Binding-site contacts:
Ligand atom C6 contacts residue ILE42 of chain 1.F at 4.0 Å (hydrophobic).
Ligand atom C1 contacts residue GLN35 of chain 1.F at 4.1 Å.
Ligand atom C1 contacts residue ASN19 of chain 1.E at 1.4 Å.
Ligand atom C2 contacts residue ASN19 of chain 1.E at 2.5 Å.
Ligand atom C5 contacts residue GLN35 of chain 1.F at 4.1 Å.
Ligand atom C3 contacts residue ASN19 of chain 1.E at 3.8 Å.
Ligand atom C7 contacts residue ASN19 of chain 1.E at 3.2 Å.
Ligand atom O6 contacts residue GLY40 of chain 1.F at 2.9 Å (h-bond).
Ligand atom O5 contacts residue ASN19 of chain 1.E at 2.4 Å (h-bond).
Ligand atom C5 contacts residue ASN19 of chain 1.E at 3.7 Å.
Ligand atom O5 contacts residue GLN35 of chain 1.F at 4.0 Å.
Ligand atom O5 contacts residue LEU37 of chain 1.F at 4.0 Å.
Ligand atom N2 contacts residue ASN19 of chain 1.E at 2.9 Å (h-bond).
Ligand atom O6 contacts residue LEU37 of chain 1.F at 4.4 Å.
Ligand atom C6 contacts residue LEU37 of chain 1.F at 4.2 Å (hydrophobic).
Ligand atom O7 contacts residue ASN19 of chain 1.E at 3.2 Å (h-bond).
Ligand atom C6 contacts residue GLY40 of chain 1.F at 3.9 Å.
Ligand atom C4 contacts residue ASN19 of chain 1.E at 4.2 Å.
Ligand atom C8 contacts residue ASN19 of chain 1.E at 4.4 Å.

This protein binds this small molecule.
Small molecule (SMILES): CC(=O)N[C@@H]1[C@@H](O)[C@H](O)[C@@H](CO)O[C@H]1O

Sequence of chain 1.E:
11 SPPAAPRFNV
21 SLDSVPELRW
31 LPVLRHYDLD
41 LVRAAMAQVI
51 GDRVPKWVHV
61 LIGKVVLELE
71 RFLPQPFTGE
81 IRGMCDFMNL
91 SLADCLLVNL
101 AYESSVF

Sequence of chain 1.F:
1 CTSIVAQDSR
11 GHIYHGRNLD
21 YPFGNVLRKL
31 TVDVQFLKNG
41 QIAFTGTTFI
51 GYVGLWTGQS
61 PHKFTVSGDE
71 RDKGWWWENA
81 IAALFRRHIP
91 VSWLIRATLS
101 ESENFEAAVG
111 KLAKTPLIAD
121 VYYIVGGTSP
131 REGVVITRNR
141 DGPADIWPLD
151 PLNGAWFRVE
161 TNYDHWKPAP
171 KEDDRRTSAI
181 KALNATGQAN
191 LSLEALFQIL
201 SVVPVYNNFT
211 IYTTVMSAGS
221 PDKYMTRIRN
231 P